A small-molecule ligand and the protein it binds are described below.
Small molecule (SMILES): CSCC[C@H](NC=O)C(=O)O

Sequence of chain 1.D:
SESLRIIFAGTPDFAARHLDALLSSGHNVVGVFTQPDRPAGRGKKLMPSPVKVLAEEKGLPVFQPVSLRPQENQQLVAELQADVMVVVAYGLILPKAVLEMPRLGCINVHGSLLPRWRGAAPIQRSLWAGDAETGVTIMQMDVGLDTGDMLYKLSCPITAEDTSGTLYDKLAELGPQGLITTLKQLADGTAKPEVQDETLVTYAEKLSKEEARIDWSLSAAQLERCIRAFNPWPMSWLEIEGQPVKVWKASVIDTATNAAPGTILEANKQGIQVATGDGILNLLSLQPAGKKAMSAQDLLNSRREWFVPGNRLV

Binding-site contacts:
Ligand atom CA contacts residue GLY119 of chain 1.D at 3.4 Å.
Ligand atom CB contacts residue HIS110 of chain 1.D at 4.0 Å.
Ligand atom CN contacts residue VAL88 of chain 1.D at 4.5 Å (hydrophobic).
Ligand atom CG contacts residue ALA120 of chain 1.D at 4.4 Å (hydrophobic).
Ligand atom SD contacts residue GLY111 of chain 1.D at 3.4 Å (h-bond).
Ligand atom CB contacts residue PRO122 of chain 1.D at 4.3 Å (hydrophobic).
Ligand atom SD contacts residue HIS110 of chain 1.D at 3.9 Å.
Ligand atom CA contacts residue ALA120 of chain 1.D at 4.1 Å (hydrophobic).
Ligand atom CN contacts residue TYR90 of chain 1.D at 3.1 Å (hydrophobic).
Ligand atom C contacts residue GLY119 of chain 1.D at 4.2 Å.
Ligand atom O1 contacts residue ASN108 of chain 1.D at 3.0 Å (h-bond).
Ligand atom CE contacts residue ILE123 of chain 1.D at 4.5 Å (hydrophobic).
Ligand atom CN contacts residue ALA89 of chain 1.D at 3.4 Å (hydrophobic).
Ligand atom N contacts residue ALA89 of chain 1.D at 4.4 Å.
Ligand atom N contacts residue TYR90 of chain 1.D at 4.4 Å.
Ligand atom CG contacts residue HIS110 of chain 1.D at 4.4 Å.
Ligand atom O1 contacts residue ALA89 of chain 1.D at 3.0 Å (h-bond).
Ligand atom C contacts residue ALA120 of chain 1.D at 4.0 Å (hydrophobic).
Ligand atom CE contacts residue GLY111 of chain 1.D at 4.2 Å.
Ligand atom N contacts residue GLY119 of chain 1.D at 4.4 Å.
Ligand atom SD contacts residue PRO122 of chain 1.D at 4.1 Å.
Ligand atom O1 contacts residue VAL88 of chain 1.D at 3.8 Å.
Ligand atom CB contacts residue ALA120 of chain 1.D at 3.7 Å (hydrophobic).
Ligand atom CN contacts residue ASN108 of chain 1.D at 4.0 Å.
Ligand atom O contacts residue ALA120 of chain 1.D at 4.0 Å.
Ligand atom O1 contacts residue TYR90 of chain 1.D at 2.9 Å (h-bond).
Ligand atom O contacts residue GLY119 of chain 1.D at 4.3 Å.
Ligand atom CB contacts residue GLY119 of chain 1.D at 3.4 Å.
Ligand atom N contacts residue ASN108 of chain 1.D at 4.2 Å.
Ligand atom O1 contacts residue VAL87 of chain 1.D at 4.1 Å.
Ligand atom SD contacts residue VAL109 of chain 1.D at 4.3 Å.
Ligand atom CE contacts residue TYR168 of chain 1.D at 4.1 Å (hydrophobic).
Ligand atom CE contacts residue PHE14 of chain 1.D at 3.7 Å (hydrophobic).
Ligand atom O contacts residue TYR90 of chain 1.D at 4.1 Å.
Ligand atom CG contacts residue ALA89 of chain 1.D at 4.2 Å (hydrophobic).